Sequence of chain 1.P:
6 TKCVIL

The protein below binds the small molecule below.
Small molecule (SMILES): C/C=C(\C)CC/C=C(\C)CC/C=C(\C)CCC=C(C)C

Binding-site contacts:
Ligand atom C20 contacts residue THR49 of chain 1.H at 3.9 Å.
Ligand atom C15 contacts residue CYS177 of chain 1.H at 4.0 Å (hydrophobic).
Ligand atom C20 contacts residue ILE10 of chain 1.P at 3.8 Å (hydrophobic).
Ligand atom C1 contacts residue ZN1 of chain 1.GA at 3.2 Å.
Ligand atom C20 contacts residue PHE53 of chain 1.H at 3.9 Å (hydrophobic).
Ligand atom C13 contacts residue ARG173 of chain 1.H at 3.9 Å.
Ligand atom C4 contacts residue CYS8 of chain 1.P at 3.9 Å (hydrophobic).
Ligand atom C20 contacts residue THR127 of chain 1.H at 4.0 Å.
Ligand atom C2 contacts residue TYR272 of chain 1.H at 3.7 Å (hydrophobic).
Ligand atom C3 contacts residue TYR272 of chain 1.H at 3.8 Å (hydrophobic).
Ligand atom C6 contacts residue HIS219 of chain 1.H at 3.7 Å.
Ligand atom C6 contacts residue TYR272 of chain 1.H at 3.6 Å (hydrophobic).
Ligand atom C1 contacts residue SO41 of chain 1.IA at 3.3 Å.
Ligand atom C3 contacts residue CYS8 of chain 1.P at 3.5 Å (hydrophobic).
Ligand atom C12 contacts residue TRP275 of chain 1.H at 4.0 Å (hydrophobic).
Ligand atom C15 contacts residue ARG173 of chain 1.H at 3.9 Å.
Ligand atom C2 contacts residue SO41 of chain 1.IA at 4.0 Å.
Ligand atom C7 contacts residue GLY221 of chain 1.H at 4.0 Å.
Ligand atom C4 contacts residue MES1 of chain 1.FA at 4.0 Å.
Ligand atom C18 contacts residue TYR126 of chain 1.H at 4.0 Å (hydrophobic).
Ligand atom C8 contacts residue GLY221 of chain 1.H at 4.0 Å.
Ligand atom C14 contacts residue ARG173 of chain 1.H at 3.7 Å.
Ligand atom C5 contacts residue ILE10 of chain 1.P at 3.6 Å (hydrophobic).
Ligand atom C11 contacts residue ARG173 of chain 1.H at 3.6 Å.
Ligand atom C9 contacts residue GLN212 of chain 1.H at 3.7 Å.
Ligand atom C14 contacts residue ILE10 of chain 1.P at 3.5 Å (hydrophobic).
Ligand atom C2 contacts residue CYS8 of chain 1.P at 2.7 Å (hydrophobic).
Ligand atom C1 contacts residue CYS8 of chain 1.P at 1.8 Å (hydrophobic).
Ligand atom C12 contacts residue ARG173 of chain 1.H at 3.9 Å.
Ligand atom C12 contacts residue CYS225 of chain 1.H at 4.0 Å (hydrophobic).
Ligand atom C10 contacts residue TRP275 of chain 1.H at 3.8 Å (hydrophobic).
Ligand atom C19 contacts residue ASN345 of chain 1.H at 4.0 Å.
Ligand atom C4 contacts residue VAL9 of chain 1.P at 4.0 Å (hydrophobic).
Ligand atom C9 contacts residue MES1 of chain 1.FA at 3.7 Å.
Ligand atom C7 contacts residue TRP275 of chain 1.H at 3.6 Å (hydrophobic).
Ligand atom C2 contacts residue ZN1 of chain 1.GA at 3.5 Å.
Ligand atom C15 contacts residue TYR176 of chain 1.H at 4.0 Å (hydrophobic).
Ligand atom C2 contacts residue CYS271 of chain 1.H at 4.0 Å (hydrophobic).
Ligand atom C19 contacts residue TYR126 of chain 1.H at 3.9 Å (hydrophobic).
Ligand atom C1 contacts residue ASP269 of chain 1.H at 3.5 Å.

Sequence of chain 1.H:
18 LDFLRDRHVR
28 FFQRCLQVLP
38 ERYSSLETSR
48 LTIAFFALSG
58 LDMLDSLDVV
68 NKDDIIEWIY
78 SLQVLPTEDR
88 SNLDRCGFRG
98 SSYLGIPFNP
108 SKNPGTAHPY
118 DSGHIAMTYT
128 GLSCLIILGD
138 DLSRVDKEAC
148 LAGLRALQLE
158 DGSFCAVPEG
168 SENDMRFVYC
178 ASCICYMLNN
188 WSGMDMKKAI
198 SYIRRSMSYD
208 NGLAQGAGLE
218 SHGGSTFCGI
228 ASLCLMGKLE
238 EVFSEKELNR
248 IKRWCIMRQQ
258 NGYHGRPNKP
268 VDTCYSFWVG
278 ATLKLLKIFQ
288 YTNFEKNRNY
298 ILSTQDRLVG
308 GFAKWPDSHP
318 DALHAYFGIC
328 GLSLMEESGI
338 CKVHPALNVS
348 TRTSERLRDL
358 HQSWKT